Sequence of chain 1.A:
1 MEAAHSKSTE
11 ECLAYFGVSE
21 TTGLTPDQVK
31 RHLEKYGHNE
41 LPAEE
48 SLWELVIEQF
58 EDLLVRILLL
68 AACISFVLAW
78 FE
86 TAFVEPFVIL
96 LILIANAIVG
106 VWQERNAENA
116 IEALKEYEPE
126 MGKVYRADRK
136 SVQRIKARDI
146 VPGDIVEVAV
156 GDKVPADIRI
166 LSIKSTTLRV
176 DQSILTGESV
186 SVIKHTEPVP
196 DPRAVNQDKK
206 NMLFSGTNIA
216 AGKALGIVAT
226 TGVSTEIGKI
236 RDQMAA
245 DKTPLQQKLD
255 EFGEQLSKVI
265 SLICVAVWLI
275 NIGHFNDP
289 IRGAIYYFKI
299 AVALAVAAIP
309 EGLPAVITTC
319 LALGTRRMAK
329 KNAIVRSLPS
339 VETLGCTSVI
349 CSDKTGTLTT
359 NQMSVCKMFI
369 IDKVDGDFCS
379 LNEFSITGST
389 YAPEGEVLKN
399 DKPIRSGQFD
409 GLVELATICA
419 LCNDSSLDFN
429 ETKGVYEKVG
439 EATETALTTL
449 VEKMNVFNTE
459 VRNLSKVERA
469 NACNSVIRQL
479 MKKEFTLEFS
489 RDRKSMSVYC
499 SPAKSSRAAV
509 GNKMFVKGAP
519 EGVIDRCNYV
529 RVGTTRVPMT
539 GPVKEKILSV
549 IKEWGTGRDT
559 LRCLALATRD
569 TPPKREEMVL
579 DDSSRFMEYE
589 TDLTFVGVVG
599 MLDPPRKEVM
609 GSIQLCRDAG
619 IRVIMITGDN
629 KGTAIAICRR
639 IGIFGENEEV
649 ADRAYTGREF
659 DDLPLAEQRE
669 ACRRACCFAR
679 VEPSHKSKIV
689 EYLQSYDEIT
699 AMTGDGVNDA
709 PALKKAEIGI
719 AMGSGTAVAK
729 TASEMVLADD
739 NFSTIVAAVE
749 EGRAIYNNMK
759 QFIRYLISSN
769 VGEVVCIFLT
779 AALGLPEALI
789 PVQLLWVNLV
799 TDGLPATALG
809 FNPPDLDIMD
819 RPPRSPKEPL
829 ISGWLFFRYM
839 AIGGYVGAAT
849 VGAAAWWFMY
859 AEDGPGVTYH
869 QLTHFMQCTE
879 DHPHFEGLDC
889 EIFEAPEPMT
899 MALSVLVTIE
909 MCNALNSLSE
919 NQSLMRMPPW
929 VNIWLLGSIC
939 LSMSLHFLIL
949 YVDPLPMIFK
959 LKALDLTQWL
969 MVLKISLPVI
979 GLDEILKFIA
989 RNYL

Binding-site contacts:
Ligand atom C2 contacts residue PHE455 of chain 1.A at 4.0 Å (hydrophobic).
Ligand atom O2 contacts residue PHE455 of chain 1.A at 3.5 Å (h-bond).
Ligand atom O5 contacts residue LEU478 of chain 1.A at 3.3 Å.
Ligand atom C3 contacts residue PHE455 of chain 1.A at 3.2 Å (hydrophobic).
Ligand atom C3 contacts residue THR457 of chain 1.A at 4.2 Å.
Ligand atom C5 contacts residue PHE455 of chain 1.A at 3.8 Å (hydrophobic).
Ligand atom O4 contacts residue THR457 of chain 1.A at 2.6 Å (h-bond).
Ligand atom O4 contacts residue VAL474 of chain 1.A at 4.1 Å.
Ligand atom C6 contacts residue LEU478 of chain 1.A at 3.8 Å (hydrophobic).
Ligand atom O6 contacts residue VAL474 of chain 1.A at 4.2 Å.
Ligand atom O4 contacts residue PHE455 of chain 1.A at 4.0 Å.
Ligand atom C5 contacts residue LEU478 of chain 1.A at 4.2 Å (hydrophobic).
Ligand atom C1 contacts residue LEU478 of chain 1.A at 4.2 Å (hydrophobic).
Ligand atom C6 contacts residue PHE455 of chain 1.A at 3.8 Å (hydrophobic).
Ligand atom O1 contacts residue LEU478 of chain 1.A at 4.3 Å.
Ligand atom O3 contacts residue ASN456 of chain 1.A at 3.5 Å (h-bond).
Ligand atom C4 contacts residue PHE455 of chain 1.A at 4.4 Å (hydrophobic).
Ligand atom O3 contacts residue PHE455 of chain 1.A at 2.8 Å (h-bond).
Ligand atom C4 contacts residue THR457 of chain 1.A at 3.9 Å.
Ligand atom C5 contacts residue VAL474 of chain 1.A at 4.4 Å (hydrophobic).
Ligand atom O6 contacts residue LEU478 of chain 1.A at 3.4 Å.
Ligand atom O3 contacts residue THR457 of chain 1.A at 3.8 Å.
Ligand atom C6 contacts residue VAL474 of chain 1.A at 4.0 Å (hydrophobic).
Ligand atom O1 contacts residue PHE455 of chain 1.A at 4.4 Å.

A protein and the small-molecule ligand that binds it are described below.
Small molecule (SMILES): OC[C@H]1O[C@H](O[C@H]2[C@H](O)[C@@H](O)[C@@H](O)O[C@@H]2CO)[C@H](O)[C@@H](O)[C@@H]1O